Sequence of chain 1.A:
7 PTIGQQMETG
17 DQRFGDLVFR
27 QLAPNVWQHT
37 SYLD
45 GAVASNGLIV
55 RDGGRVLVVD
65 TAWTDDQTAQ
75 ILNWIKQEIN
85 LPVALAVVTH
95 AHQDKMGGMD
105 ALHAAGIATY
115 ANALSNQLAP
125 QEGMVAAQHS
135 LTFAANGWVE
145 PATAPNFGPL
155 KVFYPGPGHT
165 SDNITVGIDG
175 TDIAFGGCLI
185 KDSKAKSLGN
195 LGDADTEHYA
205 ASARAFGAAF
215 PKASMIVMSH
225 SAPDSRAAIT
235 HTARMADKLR

Binding-site contacts:
Ligand atom O20 contacts residue K9B1 of chain 1.I at 0.1 Å (h-bond).
Ligand atom C05 contacts residue K9B1 of chain 1.I at 0.8 Å.
Ligand atom O14 contacts residue K9B1 of chain 1.I at 0.1 Å (h-bond).
Ligand atom C25 contacts residue K9B1 of chain 1.I at 0.1 Å.
Ligand atom C17 contacts residue K9B1 of chain 1.I at 0.0 Å.
Ligand atom C18 contacts residue K9B1 of chain 1.I at 0.0 Å.
Ligand atom B13 contacts residue K9B1 of chain 1.I at 0.1 Å.
Ligand atom C19 contacts residue K9B1 of chain 1.I at 0.1 Å.
Ligand atom O21 contacts residue K9B1 of chain 1.I at 0.1 Å (h-bond).
Ligand atom C27 contacts residue K9B1 of chain 1.I at 2.3 Å.
Ligand atom O20 contacts residue HIS224 of chain 1.A at 2.9 Å (h-bond).
Ligand atom C17 contacts residue ZN1 of chain 1.C at 2.9 Å.
Ligand atom O14 contacts residue ASP98 of chain 1.A at 2.6 Å (salt-bridge).
Ligand atom C24 contacts residue K9B1 of chain 1.I at 0.1 Å.
Ligand atom B13 contacts residue ZN1 of chain 1.D at 2.9 Å.
Ligand atom B13 contacts residue ZN1 of chain 1.C at 3.1 Å.
Ligand atom O16 contacts residue ZN1 of chain 1.C at 2.0 Å.
Ligand atom C19 contacts residue ZN1 of chain 1.C at 3.1 Å.
Ligand atom O15 contacts residue K9B1 of chain 1.I at 0.1 Å (h-bond).
Ligand atom C09 contacts residue ASN194 of chain 1.A at 3.2 Å.
Ligand atom C10 contacts residue K9B1 of chain 1.I at 1.5 Å.
Ligand atom C22 contacts residue K9B1 of chain 1.I at 0.1 Å.
Ligand atom C12 contacts residue K9B1 of chain 1.I at 0.1 Å.
Ligand atom C23 contacts residue K9B1 of chain 1.I at 0.1 Å.
Ligand atom O20 contacts residue ZN1 of chain 1.C at 2.2 Å.
Ligand atom C06 contacts residue K9B1 of chain 1.I at 0.7 Å.
Ligand atom O15 contacts residue ZN1 of chain 1.D at 2.8 Å.
Ligand atom C08 contacts residue K9B1 of chain 1.I at 1.6 Å.
Ligand atom O21 contacts residue ASN194 of chain 1.A at 2.9 Å (h-bond).
Ligand atom C07 contacts residue K9B1 of chain 1.I at 0.4 Å.
Ligand atom C26 contacts residue K9B1 of chain 1.I at 0.2 Å.
Ligand atom O14 contacts residue ZN1 of chain 1.C at 3.1 Å.
Ligand atom O21 contacts residue LYS185 of chain 1.A at 2.8 Å (salt-bridge).
Ligand atom O16 contacts residue K9B1 of chain 1.I at 0.1 Å (h-bond).
Ligand atom C09 contacts residue K9B1 of chain 1.I at 2.5 Å.
Ligand atom O14 contacts residue HIS96 of chain 1.A at 3.1 Å (h-bond).
Ligand atom O16 contacts residue ASP98 of chain 1.A at 3.0 Å (salt-bridge).
Ligand atom C28 contacts residue K9B1 of chain 1.I at 1.2 Å.
Ligand atom O14 contacts residue ZN1 of chain 1.D at 1.9 Å.
Ligand atom N11 contacts residue K9B1 of chain 1.I at 0.5 Å (h-bond).

A protein and the small-molecule ligand that binds it are described below.
Small molecule (SMILES): NCCNC1CCC(CC2=N[C@H]3Cc4cccc(C(=O)O)c4O[B-]3(O)O2)CC1